Sequence of chain 2.A:
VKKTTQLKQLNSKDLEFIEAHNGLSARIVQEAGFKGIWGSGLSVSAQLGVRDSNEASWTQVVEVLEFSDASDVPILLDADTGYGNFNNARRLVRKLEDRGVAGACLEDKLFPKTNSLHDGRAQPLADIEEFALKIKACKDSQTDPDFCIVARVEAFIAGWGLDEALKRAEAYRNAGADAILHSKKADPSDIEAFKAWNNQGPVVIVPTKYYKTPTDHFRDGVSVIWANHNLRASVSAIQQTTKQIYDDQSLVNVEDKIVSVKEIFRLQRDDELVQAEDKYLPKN

A small-molecule ligand and the protein it binds are described below.
Small molecule (SMILES): O=C([O-])C(=O)[O-]

Binding-site contacts:
Ligand atom C1 contacts residue ARG159 of chain 2.A at 3.3 Å.
Ligand atom O2 contacts residue ASP85 of chain 2.A at 4.1 Å.
Ligand atom O3 contacts residue ARG159 of chain 2.A at 2.5 Å (salt-bridge).
Ligand atom O4 contacts residue GLY47 of chain 2.A at 3.1 Å (h-bond).
Ligand atom C2 contacts residue MG1 of chain 2.D at 3.0 Å.
Ligand atom O4 contacts residue MG1 of chain 2.D at 2.2 Å.
Ligand atom C1 contacts residue ASP85 of chain 2.A at 3.4 Å.
Ligand atom O4 contacts residue ASP85 of chain 2.A at 2.7 Å (salt-bridge).
Ligand atom O2 contacts residue MG1 of chain 2.D at 4.2 Å.
Ligand atom C2 contacts residue LEU48 of chain 2.A at 3.8 Å (hydrophobic).
Ligand atom O1 contacts residue ARG159 of chain 2.A at 3.4 Å (salt-bridge).
Ligand atom C1 contacts residue TRP44 of chain 2.A at 3.8 Å (hydrophobic).
Ligand atom O1 contacts residue TRP44 of chain 2.A at 3.5 Å (h-bond).
Ligand atom O4 contacts residue LEU48 of chain 2.A at 2.9 Å (h-bond).
Ligand atom O2 contacts residue TRP44 of chain 2.A at 3.1 Å (h-bond).
Ligand atom O3 contacts residue MG1 of chain 2.D at 2.2 Å.
Ligand atom O2 contacts residue SER46 of chain 2.A at 2.5 Å (h-bond).
Ligand atom O3 contacts residue ASP85 of chain 2.A at 3.1 Å (salt-bridge).
Ligand atom O3 contacts residue TRP44 of chain 2.A at 4.2 Å.
Ligand atom C2 contacts residue SER46 of chain 2.A at 3.2 Å.
Ligand atom O1 contacts residue ALA238 of chain 2.A at 3.9 Å.
Ligand atom C2 contacts residue ASP85 of chain 2.A at 3.2 Å.
Ligand atom O2 contacts residue ALA238 of chain 2.A at 3.4 Å (h-bond).
Ligand atom O1 contacts residue ASP85 of chain 2.A at 4.3 Å.
Ligand atom O1 contacts residue MG1 of chain 2.D at 4.1 Å.
Ligand atom O4 contacts residue ASP58 of chain 2.A at 4.4 Å.
Ligand atom C2 contacts residue TRP44 of chain 2.A at 3.7 Å (hydrophobic).
Ligand atom O4 contacts residue SER46 of chain 2.A at 3.5 Å (h-bond).
Ligand atom O1 contacts residue VAL215 of chain 2.A at 4.4 Å.
Ligand atom C1 contacts residue MG1 of chain 2.D at 2.9 Å.
Ligand atom C2 contacts residue GLY47 of chain 2.A at 3.8 Å.
Ligand atom O2 contacts residue LEU48 of chain 2.A at 4.2 Å.
Ligand atom O2 contacts residue GLY47 of chain 2.A at 4.1 Å.